Sequence of chain 10.A:
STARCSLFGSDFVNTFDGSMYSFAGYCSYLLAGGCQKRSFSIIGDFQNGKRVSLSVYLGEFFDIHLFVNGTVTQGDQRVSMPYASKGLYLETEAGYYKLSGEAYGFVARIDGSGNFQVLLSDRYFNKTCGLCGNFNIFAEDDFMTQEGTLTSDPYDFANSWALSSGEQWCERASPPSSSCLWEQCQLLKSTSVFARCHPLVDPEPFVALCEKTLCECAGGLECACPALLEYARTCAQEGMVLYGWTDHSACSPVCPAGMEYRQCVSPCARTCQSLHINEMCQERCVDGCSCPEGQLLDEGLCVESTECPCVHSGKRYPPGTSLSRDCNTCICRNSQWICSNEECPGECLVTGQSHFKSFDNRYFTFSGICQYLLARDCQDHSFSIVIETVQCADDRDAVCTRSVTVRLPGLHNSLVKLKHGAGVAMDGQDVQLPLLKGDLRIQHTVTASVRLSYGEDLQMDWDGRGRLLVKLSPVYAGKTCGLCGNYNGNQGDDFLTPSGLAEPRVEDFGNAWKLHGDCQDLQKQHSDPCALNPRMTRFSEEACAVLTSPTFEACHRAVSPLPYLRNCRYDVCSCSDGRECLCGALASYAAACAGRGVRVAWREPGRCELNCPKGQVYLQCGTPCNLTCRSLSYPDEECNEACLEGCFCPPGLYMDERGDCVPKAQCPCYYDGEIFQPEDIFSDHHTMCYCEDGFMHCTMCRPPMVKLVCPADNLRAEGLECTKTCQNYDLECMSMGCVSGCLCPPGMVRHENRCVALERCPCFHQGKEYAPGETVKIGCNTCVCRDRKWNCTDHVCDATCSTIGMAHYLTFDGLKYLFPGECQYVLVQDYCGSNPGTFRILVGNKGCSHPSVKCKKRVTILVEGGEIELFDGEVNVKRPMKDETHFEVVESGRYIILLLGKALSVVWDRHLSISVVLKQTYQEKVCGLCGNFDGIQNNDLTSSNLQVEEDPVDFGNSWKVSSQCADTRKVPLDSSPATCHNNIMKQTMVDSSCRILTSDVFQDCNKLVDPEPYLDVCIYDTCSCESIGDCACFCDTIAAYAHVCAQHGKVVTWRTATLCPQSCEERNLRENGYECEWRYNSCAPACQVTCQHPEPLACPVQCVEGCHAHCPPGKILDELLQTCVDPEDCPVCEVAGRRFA

Binding-site contacts:
Ligand atom C2 contacts residue ASN857 of chain 10.A at 2.4 Å.
Ligand atom C8 contacts residue ASN857 of chain 10.A at 4.0 Å.
Ligand atom C4 contacts residue ASN857 of chain 10.A at 4.2 Å.
Ligand atom O5 contacts residue ASN857 of chain 10.A at 2.4 Å (h-bond).
Ligand atom C5 contacts residue ASN857 of chain 10.A at 3.7 Å.
Ligand atom C7 contacts residue ASN857 of chain 10.A at 3.2 Å.
Ligand atom C1 contacts residue ASN857 of chain 10.A at 1.4 Å.
Ligand atom C3 contacts residue ASN857 of chain 10.A at 3.8 Å.
Ligand atom O7 contacts residue ASN857 of chain 10.A at 3.1 Å (h-bond).
Ligand atom N2 contacts residue ASN857 of chain 10.A at 2.9 Å (h-bond).

This small molecule binds to this protein.
Small molecule (SMILES): CC(=O)N[C@@H]1[C@@H](O)[C@H](O)[C@@H](CO)O[C@H]1O